This small molecule binds to this protein.
Small molecule (SMILES): C[C@H]1O[C@@H](n2ccc(N)nc2=O)[C@H](O)[C@@H]1O[P](=O)(O)OC[C@H]1O[C@@H](n2ccc(N)nc2=O)[C@H](O)[C@@H]1O[P](=O)(O)OC[C@H]1O[C@@H](n2ccc(N)nc2=O)[C@H](O)[C@@H]1O[P](=O)(O)OC[C@H]1O[C@@H](n2ccc(=O)[nH]c2=O)[C@H](O)[C@@H]1O[P](=O)(O)OC[C@H]1O[C@@H](n2ccc(N)nc2=O)[C@H](O)[C@@H]1O[P](=O)(O)OC[C@H]1O[C@@H](n2cnc3c(=O)nc(N)[nH]c32)[C@H](O)[C@@H]1O[P](=O)(O)OC[C@H]1O[C@@H](n2cnc3c(N)ncnc32)[C@H](O)[C@@H]1O

Binding-site contacts:
Ligand atom C5' contacts residue GLN431 of chain 1.C at 3.4 Å.
Ligand atom O4' contacts residue GLU109 of chain 1.F at 3.5 Å.
Ligand atom OP1 contacts residue ASN489 of chain 1.C at 3.8 Å.
Ligand atom OP1 contacts residue ARG461 of chain 1.C at 2.4 Å (salt-bridge).
Ligand atom OP1 contacts residue LYS888 of chain 1.C at 2.4 Å (salt-bridge).
Ligand atom O5' contacts residue ASN489 of chain 1.C at 3.7 Å.
Ligand atom C2' contacts residue ASP540 of chain 1.D at 3.5 Å.
Ligand atom OP2 contacts residue ARG461 of chain 1.C at 3.0 Å (salt-bridge).
Ligand atom P contacts residue ARG461 of chain 1.C at 3.2 Å.
Ligand atom O2' contacts residue ASP540 of chain 1.D at 2.5 Å (salt-bridge).
Ligand atom C5' contacts residue GLN610 of chain 1.C at 3.8 Å.
Ligand atom O4' contacts residue HIS1031 of chain 1.C at 3.3 Å.
Ligand atom O3' contacts residue ASP536 of chain 1.D at 3.3 Å (salt-bridge).
Ligand atom P contacts residue PRO485 of chain 1.C at 3.8 Å.
Ligand atom P contacts residue LYS888 of chain 1.C at 3.6 Å.
Ligand atom C4' contacts residue ASP538 of chain 1.D at 3.3 Å.
Ligand atom OP1 contacts residue GLN610 of chain 1.C at 3.3 Å (h-bond).
Ligand atom OP1 contacts residue ILE493 of chain 1.C at 3.2 Å.
Ligand atom OP1 contacts residue PRO485 of chain 1.C at 3.3 Å.
Ligand atom C4' contacts residue ASP540 of chain 1.D at 3.2 Å.
Ligand atom C4' contacts residue GLU109 of chain 1.F at 3.3 Å.
Ligand atom C5' contacts residue GLU109 of chain 1.F at 3.2 Å.
Ligand atom O3' contacts residue ASP538 of chain 1.D at 2.8 Å (salt-bridge).
Ligand atom O2' contacts residue ARG501 of chain 1.D at 2.5 Å (salt-bridge).
Ligand atom OP2 contacts residue ARG461 of chain 1.C at 3.6 Å (salt-bridge).
Ligand atom C3' contacts residue ASP538 of chain 1.D at 3.7 Å.
Ligand atom C5' contacts residue HIS1031 of chain 1.C at 3.7 Å.
Ligand atom C4' contacts residue HIS1031 of chain 1.C at 3.4 Å.
Ligand atom O3' contacts residue ASP540 of chain 1.D at 3.2 Å (salt-bridge).
Ligand atom O5' contacts residue ARG461 of chain 1.C at 3.6 Å (salt-bridge).
Ligand atom OP2 contacts residue ASN489 of chain 1.C at 3.5 Å (h-bond).
Ligand atom C5' contacts residue ASP538 of chain 1.D at 3.6 Å.
Ligand atom O3' contacts residue LYS880 of chain 1.C at 3.0 Å (salt-bridge).
Ligand atom OP2 contacts residue ASN489 of chain 1.C at 3.2 Å (h-bond).
Ligand atom OP1 contacts residue LYS880 of chain 1.C at 3.4 Å (salt-bridge).
Ligand atom OP2 contacts residue PRO485 of chain 1.C at 3.3 Å.
Ligand atom C2' contacts residue ARG501 of chain 1.D at 3.6 Å.
Ligand atom OP2 contacts residue GLU486 of chain 1.C at 3.7 Å.
Ligand atom C3' contacts residue ASP540 of chain 1.D at 3.5 Å.
Ligand atom N4 contacts residue THR112 of chain 1.F at 3.2 Å (h-bond).

Sequence of chain 1.C:
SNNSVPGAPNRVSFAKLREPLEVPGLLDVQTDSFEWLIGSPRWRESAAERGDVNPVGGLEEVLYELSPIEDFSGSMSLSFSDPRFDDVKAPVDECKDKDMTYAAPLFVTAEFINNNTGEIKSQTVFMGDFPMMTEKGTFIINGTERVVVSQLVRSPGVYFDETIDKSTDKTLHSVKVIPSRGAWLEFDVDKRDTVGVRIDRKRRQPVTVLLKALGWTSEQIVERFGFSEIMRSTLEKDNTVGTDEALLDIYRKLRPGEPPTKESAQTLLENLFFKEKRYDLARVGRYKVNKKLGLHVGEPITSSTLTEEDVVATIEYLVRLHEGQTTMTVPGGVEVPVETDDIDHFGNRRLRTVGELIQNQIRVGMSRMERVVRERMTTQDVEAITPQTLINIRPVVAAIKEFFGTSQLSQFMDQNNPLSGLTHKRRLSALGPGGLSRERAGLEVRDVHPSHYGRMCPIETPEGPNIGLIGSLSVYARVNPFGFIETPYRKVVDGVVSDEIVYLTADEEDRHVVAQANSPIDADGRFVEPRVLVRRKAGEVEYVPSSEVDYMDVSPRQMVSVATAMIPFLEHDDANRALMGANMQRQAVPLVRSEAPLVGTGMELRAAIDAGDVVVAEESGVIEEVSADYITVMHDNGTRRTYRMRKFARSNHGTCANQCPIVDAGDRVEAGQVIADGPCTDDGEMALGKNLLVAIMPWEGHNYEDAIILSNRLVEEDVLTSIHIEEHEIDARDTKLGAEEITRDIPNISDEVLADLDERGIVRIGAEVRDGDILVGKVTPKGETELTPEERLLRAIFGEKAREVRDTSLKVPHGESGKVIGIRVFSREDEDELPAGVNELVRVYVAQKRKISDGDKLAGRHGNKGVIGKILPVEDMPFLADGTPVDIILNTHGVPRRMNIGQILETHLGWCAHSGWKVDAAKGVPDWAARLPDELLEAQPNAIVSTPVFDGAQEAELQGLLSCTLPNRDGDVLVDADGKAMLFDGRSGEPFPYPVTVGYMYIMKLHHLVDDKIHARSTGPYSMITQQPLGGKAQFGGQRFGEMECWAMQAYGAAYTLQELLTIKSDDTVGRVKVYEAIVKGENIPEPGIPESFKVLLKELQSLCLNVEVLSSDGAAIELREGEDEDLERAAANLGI

Sequence of chain 1.F:
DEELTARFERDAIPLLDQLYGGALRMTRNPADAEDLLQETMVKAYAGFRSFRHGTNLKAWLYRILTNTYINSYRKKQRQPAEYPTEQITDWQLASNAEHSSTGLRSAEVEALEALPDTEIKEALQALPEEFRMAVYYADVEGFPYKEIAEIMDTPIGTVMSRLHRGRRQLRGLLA

Sequence of chain 1.D:
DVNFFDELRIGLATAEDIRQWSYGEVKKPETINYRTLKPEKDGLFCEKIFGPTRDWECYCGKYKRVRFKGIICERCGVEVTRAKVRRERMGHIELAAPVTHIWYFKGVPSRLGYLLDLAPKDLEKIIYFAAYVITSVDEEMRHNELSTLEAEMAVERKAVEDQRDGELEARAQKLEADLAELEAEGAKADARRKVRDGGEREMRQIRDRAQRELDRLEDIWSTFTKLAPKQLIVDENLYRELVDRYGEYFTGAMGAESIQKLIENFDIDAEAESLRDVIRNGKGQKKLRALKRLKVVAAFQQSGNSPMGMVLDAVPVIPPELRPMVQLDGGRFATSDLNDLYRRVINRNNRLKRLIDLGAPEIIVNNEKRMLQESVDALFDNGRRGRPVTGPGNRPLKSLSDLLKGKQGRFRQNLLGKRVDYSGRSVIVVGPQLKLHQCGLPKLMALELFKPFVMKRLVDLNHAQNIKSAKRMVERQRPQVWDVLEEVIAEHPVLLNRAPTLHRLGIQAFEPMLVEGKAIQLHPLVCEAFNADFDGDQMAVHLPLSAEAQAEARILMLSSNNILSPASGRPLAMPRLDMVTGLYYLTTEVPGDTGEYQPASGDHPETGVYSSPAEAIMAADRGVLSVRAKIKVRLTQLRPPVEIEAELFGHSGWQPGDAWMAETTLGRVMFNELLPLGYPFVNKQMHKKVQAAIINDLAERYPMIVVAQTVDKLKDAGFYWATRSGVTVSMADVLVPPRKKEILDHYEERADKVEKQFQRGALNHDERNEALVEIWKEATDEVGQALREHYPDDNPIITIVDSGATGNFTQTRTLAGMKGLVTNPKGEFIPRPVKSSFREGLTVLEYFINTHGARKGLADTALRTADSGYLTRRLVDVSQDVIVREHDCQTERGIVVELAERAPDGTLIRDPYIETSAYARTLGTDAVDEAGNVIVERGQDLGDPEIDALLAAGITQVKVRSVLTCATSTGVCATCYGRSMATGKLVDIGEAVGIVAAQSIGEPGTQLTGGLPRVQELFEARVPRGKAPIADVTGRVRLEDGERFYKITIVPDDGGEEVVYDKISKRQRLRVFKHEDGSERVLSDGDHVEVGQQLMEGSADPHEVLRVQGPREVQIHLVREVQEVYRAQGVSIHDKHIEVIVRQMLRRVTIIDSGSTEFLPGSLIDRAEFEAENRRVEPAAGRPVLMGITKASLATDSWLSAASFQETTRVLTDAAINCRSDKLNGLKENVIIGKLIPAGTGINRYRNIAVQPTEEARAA